Binding-site contacts:
Ligand atom C6 contacts residue PHE120 of chain 1.B at 3.6 Å (hydrophobic).
Ligand atom O5 contacts residue THR124 of chain 1.B at 4.2 Å.
Ligand atom O6 contacts residue PHE120 of chain 1.B at 4.0 Å.
Ligand atom N2 contacts residue ASN122 of chain 1.B at 2.9 Å (h-bond).
Ligand atom C1 contacts residue ASN122 of chain 1.B at 1.4 Å.
Ligand atom C1 contacts residue THR124 of chain 1.B at 3.5 Å.
Ligand atom C5 contacts residue ASP166 of chain 1.B at 4.0 Å.
Ligand atom C2 contacts residue ASN122 of chain 1.B at 2.5 Å.
Ligand atom C3 contacts residue THR124 of chain 1.B at 4.5 Å.
Ligand atom C8 contacts residue ASN122 of chain 1.B at 4.3 Å.
Ligand atom O7 contacts residue PHE120 of chain 1.B at 4.2 Å.
Ligand atom N2 contacts residue THR124 of chain 1.B at 4.0 Å.
Ligand atom C6 contacts residue ASP166 of chain 1.B at 3.7 Å.
Ligand atom C8 contacts residue LEU126 of chain 1.B at 4.2 Å (hydrophobic).
Ligand atom C2 contacts residue THR124 of chain 1.B at 4.2 Å.
Ligand atom O5 contacts residue ASN122 of chain 1.B at 2.4 Å (h-bond).
Ligand atom C5 contacts residue PHE120 of chain 1.B at 4.5 Å (hydrophobic).
Ligand atom C8 contacts residue PHE120 of chain 1.B at 3.4 Å (hydrophobic).
Ligand atom O7 contacts residue THR124 of chain 1.B at 4.4 Å.
Ligand atom C4 contacts residue ASN122 of chain 1.B at 4.3 Å.
Ligand atom O7 contacts residue ASN122 of chain 1.B at 3.4 Å (h-bond).
Ligand atom C7 contacts residue PHE120 of chain 1.B at 4.3 Å (hydrophobic).
Ligand atom C5 contacts residue ASN122 of chain 1.B at 3.6 Å.
Ligand atom C7 contacts residue ASN122 of chain 1.B at 3.3 Å.
Ligand atom O5 contacts residue PHE120 of chain 1.B at 4.4 Å.
Ligand atom C5 contacts residue THR124 of chain 1.B at 4.3 Å.
Ligand atom C3 contacts residue ASN122 of chain 1.B at 3.8 Å.

Sequence of chain 1.B:
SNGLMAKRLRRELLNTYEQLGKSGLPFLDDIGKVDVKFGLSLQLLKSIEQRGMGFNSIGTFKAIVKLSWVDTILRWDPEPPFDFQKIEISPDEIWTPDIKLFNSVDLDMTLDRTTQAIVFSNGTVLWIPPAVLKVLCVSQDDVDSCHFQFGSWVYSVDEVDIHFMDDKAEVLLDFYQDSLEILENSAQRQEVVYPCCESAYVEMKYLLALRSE

A protein and the small-molecule ligand that binds it are described below.
Small molecule (SMILES): CC(=O)N[C@H]1[C@H](O[C@H]2[C@H](O)[C@@H](NC(C)=O)CO[C@@H]2CO)O[C@H](CO)[C@@H](O[C@@H]2O[C@H](CO)[C@@H](O)[C@H](O[C@H]3O[C@H](CO)[C@@H](O)[C@H](O)[C@@H]3O)[C@@H]2O)[C@@H]1O